Sequence of chain 1.A:
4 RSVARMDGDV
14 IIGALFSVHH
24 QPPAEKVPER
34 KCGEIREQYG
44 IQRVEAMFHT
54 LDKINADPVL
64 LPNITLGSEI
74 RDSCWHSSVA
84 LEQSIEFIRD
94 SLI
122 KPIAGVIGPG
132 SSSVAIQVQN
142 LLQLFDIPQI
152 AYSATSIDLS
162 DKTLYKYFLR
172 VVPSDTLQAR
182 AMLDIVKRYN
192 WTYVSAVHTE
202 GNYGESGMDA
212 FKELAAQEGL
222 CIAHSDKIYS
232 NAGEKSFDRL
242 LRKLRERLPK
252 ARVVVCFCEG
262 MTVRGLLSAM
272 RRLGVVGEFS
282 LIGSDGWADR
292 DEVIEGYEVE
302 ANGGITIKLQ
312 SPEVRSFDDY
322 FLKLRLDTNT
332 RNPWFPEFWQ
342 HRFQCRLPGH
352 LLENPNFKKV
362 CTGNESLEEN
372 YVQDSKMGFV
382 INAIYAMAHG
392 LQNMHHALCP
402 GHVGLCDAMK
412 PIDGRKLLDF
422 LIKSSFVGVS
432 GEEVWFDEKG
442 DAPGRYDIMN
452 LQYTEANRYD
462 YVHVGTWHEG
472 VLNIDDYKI

Binding-site contacts:
Ligand atom CZ contacts residue TYR42 of chain 1.A at 3.5 Å (hydrophobic).
Ligand atom C contacts residue SER154 of chain 1.A at 4.2 Å.
Ligand atom OH1 contacts residue LYS377 of chain 1.A at 3.1 Å (salt-bridge).
Ligand atom OH1 contacts residue TYR42 of chain 1.A at 3.7 Å.
Ligand atom CZ contacts residue LYS377 of chain 1.A at 4.2 Å.
Ligand atom N contacts residue TYR204 of chain 1.A at 4.2 Å.
Ligand atom CD1 contacts residue SER154 of chain 1.A at 4.2 Å.
Ligand atom O contacts residue SER133 of chain 1.A at 2.9 Å (h-bond).
Ligand atom OXT contacts residue SER157 of chain 1.A at 4.1 Å.
Ligand atom CD1 contacts residue TRP78 of chain 1.A at 4.1 Å (hydrophobic).
Ligand atom CG1 contacts residue SER154 of chain 1.A at 3.7 Å.
Ligand atom OXT contacts residue THR156 of chain 1.A at 3.2 Å (h-bond).
Ligand atom OH2 contacts residue TRP78 of chain 1.A at 3.9 Å.
Ligand atom CE contacts residue TRP78 of chain 1.A at 4.2 Å (hydrophobic).
Ligand atom C contacts residue SER133 of chain 1.A at 3.5 Å.
Ligand atom OH2 contacts residue TYR42 of chain 1.A at 2.6 Å (h-bond).
Ligand atom OXT contacts residue SER154 of chain 1.A at 3.5 Å (h-bond).
Ligand atom OXT contacts residue ALA155 of chain 1.A at 4.2 Å.
Ligand atom OXT contacts residue SER133 of chain 1.A at 3.2 Å (h-bond).
Ligand atom CZ contacts residue TRP78 of chain 1.A at 4.1 Å (hydrophobic).
Ligand atom O contacts residue SER132 of chain 1.A at 4.0 Å.
Ligand atom C contacts residue THR156 of chain 1.A at 4.4 Å.
Ligand atom O contacts residue SER134 of chain 1.A at 4.5 Å.

A small-molecule ligand and the protein it binds are described below.
Small molecule (SMILES): C[C@@](N)(C(=O)O)c1ccc(C(=O)O)cc1